Binding-site contacts:
Ligand atom C2 contacts residue GLN41 of chain 3.D at 4.0 Å.
Ligand atom C5 contacts residue PRO215 of chain 4.E at 3.6 Å (hydrophobic).
Ligand atom C4 contacts residue ILE10 of chain 3.D at 4.3 Å (hydrophobic).
Ligand atom C4 contacts residue PHE8 of chain 3.D at 4.3 Å (hydrophobic).
Ligand atom C3 contacts residue PRO215 of chain 4.E at 4.0 Å (hydrophobic).
Ligand atom C3 contacts residue ILE10 of chain 3.D at 4.3 Å (hydrophobic).
Ligand atom O7 contacts residue PRO215 of chain 4.E at 4.4 Å.
Ligand atom C6 contacts residue PRO215 of chain 4.E at 3.5 Å (hydrophobic).
Ligand atom C5 contacts residue ALA213 of chain 4.E at 4.1 Å (hydrophobic).
Ligand atom C6 contacts residue GLU236 of chain 3.D at 3.7 Å.
Ligand atom O7 contacts residue GLU236 of chain 3.D at 2.8 Å (salt-bridge).
Ligand atom C2 contacts residue PRO215 of chain 4.E at 4.1 Å (hydrophobic).
Ligand atom C1 contacts residue ARG7 of chain 3.D at 3.4 Å.
Ligand atom C3 contacts residue ARG7 of chain 3.D at 4.1 Å.
Ligand atom C6 contacts residue ASN214 of chain 4.E at 4.2 Å.
Ligand atom F9 contacts residue PHE8 of chain 3.D at 3.2 Å.
Ligand atom C4 contacts residue GLN41 of chain 3.D at 4.0 Å.
Ligand atom O8 contacts residue GLN41 of chain 3.D at 2.9 Å (h-bond).
Ligand atom F9 contacts residue PRO215 of chain 4.E at 4.5 Å.
Ligand atom C3 contacts residue GLN41 of chain 3.D at 3.7 Å.
Ligand atom O8 contacts residue ARG7 of chain 3.D at 4.3 Å.
Ligand atom O8 contacts residue PRO40 of chain 3.D at 3.7 Å.
Ligand atom C6 contacts residue ARG7 of chain 3.D at 3.6 Å.
Ligand atom C1 contacts residue GLU236 of chain 3.D at 3.6 Å.
Ligand atom C2 contacts residue ARG7 of chain 3.D at 3.7 Å.
Ligand atom F9 contacts residue GLN41 of chain 3.D at 3.7 Å.
Ligand atom O7 contacts residue ARG7 of chain 3.D at 3.4 Å (salt-bridge).
Ligand atom C6 contacts residue ALA213 of chain 4.E at 4.4 Å (hydrophobic).
Ligand atom C4 contacts residue ARG7 of chain 3.D at 4.2 Å.
Ligand atom C4 contacts residue PRO215 of chain 4.E at 3.9 Å (hydrophobic).
Ligand atom C5 contacts residue ARG231 of chain 3.D at 3.5 Å.
Ligand atom F9 contacts residue ILE10 of chain 3.D at 3.4 Å.
Ligand atom C1 contacts residue PRO215 of chain 4.E at 3.8 Å (hydrophobic).
Ligand atom C6 contacts residue ARG231 of chain 3.D at 3.7 Å.
Ligand atom C5 contacts residue ARG7 of chain 3.D at 3.9 Å.

Sequence of chain 4.E:
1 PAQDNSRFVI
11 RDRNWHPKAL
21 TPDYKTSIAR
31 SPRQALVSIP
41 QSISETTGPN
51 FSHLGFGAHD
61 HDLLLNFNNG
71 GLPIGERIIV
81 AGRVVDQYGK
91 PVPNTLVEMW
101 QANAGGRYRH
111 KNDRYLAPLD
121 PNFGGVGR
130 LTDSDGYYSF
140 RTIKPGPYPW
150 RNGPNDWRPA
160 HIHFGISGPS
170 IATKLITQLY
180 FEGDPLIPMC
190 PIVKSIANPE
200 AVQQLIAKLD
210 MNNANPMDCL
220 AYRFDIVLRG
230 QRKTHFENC

This protein binds this small molecule.
Small molecule (SMILES): Oc1ccc(F)cc1O

Sequence of chain 3.D:
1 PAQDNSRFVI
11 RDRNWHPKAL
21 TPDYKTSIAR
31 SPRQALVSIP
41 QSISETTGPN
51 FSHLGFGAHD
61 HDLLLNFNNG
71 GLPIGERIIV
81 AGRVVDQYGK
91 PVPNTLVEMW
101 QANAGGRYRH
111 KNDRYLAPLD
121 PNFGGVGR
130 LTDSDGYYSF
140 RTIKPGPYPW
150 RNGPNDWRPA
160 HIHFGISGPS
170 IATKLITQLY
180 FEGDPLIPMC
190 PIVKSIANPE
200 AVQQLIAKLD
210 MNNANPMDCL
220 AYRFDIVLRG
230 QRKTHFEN